Binding-site contacts:
Ligand atom N2 contacts residue ASN1134 of chain 1.A at 2.9 Å (h-bond).
Ligand atom C5 contacts residue ASN1134 of chain 1.A at 3.6 Å.
Ligand atom C2 contacts residue ASN1134 of chain 1.A at 2.4 Å.
Ligand atom O7 contacts residue ASN1134 of chain 1.A at 3.8 Å.
Ligand atom C7 contacts residue ASN1134 of chain 1.A at 3.6 Å.
Ligand atom C1 contacts residue ASN1134 of chain 1.A at 1.4 Å.
Ligand atom C4 contacts residue ASN1134 of chain 1.A at 4.2 Å.
Ligand atom O5 contacts residue ASN1134 of chain 1.A at 2.3 Å (h-bond).
Ligand atom C3 contacts residue ASN1134 of chain 1.A at 3.8 Å.

The small molecule below binds the protein below.
Small molecule (SMILES): CC(=O)N[C@H]1[C@H](O[C@H]2[C@H](O)[C@@H](NC(C)=O)CO[C@@H]2CO)O[C@H](CO)[C@@H](O)[C@@H]1O

Sequence of chain 1.A:
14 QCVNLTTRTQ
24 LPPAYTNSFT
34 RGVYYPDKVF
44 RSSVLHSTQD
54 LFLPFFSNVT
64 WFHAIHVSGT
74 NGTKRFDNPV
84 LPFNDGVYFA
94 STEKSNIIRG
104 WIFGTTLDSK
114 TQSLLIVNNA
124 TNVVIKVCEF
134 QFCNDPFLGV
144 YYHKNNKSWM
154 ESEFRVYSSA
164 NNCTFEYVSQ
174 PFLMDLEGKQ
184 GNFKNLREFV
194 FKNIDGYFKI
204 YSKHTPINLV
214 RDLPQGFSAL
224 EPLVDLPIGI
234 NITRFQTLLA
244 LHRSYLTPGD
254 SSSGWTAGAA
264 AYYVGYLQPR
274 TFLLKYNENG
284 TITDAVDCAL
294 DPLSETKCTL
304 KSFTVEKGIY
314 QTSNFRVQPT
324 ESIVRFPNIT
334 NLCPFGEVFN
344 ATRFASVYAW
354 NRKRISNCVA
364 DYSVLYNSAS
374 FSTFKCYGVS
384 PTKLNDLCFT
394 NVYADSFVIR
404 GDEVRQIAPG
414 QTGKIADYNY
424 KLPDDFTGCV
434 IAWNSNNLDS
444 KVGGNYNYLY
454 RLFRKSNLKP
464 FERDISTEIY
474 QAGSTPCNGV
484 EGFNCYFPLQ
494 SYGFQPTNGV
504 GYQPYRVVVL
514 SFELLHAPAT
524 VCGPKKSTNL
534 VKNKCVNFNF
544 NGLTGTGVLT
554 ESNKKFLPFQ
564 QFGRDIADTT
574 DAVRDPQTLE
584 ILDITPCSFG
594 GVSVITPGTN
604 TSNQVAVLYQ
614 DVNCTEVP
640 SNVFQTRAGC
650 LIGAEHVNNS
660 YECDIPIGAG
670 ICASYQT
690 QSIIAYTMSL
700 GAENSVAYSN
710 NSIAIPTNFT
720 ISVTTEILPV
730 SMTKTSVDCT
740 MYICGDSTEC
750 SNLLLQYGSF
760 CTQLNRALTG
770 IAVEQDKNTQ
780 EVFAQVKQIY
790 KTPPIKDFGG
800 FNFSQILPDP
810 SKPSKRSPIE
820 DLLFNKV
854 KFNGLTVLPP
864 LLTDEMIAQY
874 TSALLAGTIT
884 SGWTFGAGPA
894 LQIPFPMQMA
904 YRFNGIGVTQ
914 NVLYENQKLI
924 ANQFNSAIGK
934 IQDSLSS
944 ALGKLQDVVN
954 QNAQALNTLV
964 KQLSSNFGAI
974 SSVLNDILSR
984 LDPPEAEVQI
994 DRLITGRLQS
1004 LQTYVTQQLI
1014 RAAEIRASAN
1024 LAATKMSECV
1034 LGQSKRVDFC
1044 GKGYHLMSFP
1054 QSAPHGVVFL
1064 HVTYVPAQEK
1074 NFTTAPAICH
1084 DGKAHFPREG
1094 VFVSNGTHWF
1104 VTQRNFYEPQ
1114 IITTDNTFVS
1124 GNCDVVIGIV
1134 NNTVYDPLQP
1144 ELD